Binding-site contacts:
Ligand atom OXT contacts residue SER196 of chain 1.A at 4.1 Å.
Ligand atom O contacts residue SER240 of chain 1.A at 4.0 Å.
Ligand atom C contacts residue SER240 of chain 1.A at 4.1 Å.
Ligand atom CA contacts residue SER196 of chain 1.A at 4.0 Å.
Ligand atom N contacts residue GLU200 of chain 1.A at 3.6 Å.
Ligand atom N contacts residue SER196 of chain 1.A at 4.5 Å.
Ligand atom CA contacts residue ALA199 of chain 1.A at 3.4 Å (hydrophobic).
Ligand atom C contacts residue ALA199 of chain 1.A at 4.4 Å (hydrophobic).
Ligand atom CA contacts residue SER240 of chain 1.A at 4.1 Å.
Ligand atom N contacts residue ARG203 of chain 1.A at 3.6 Å.
Ligand atom CA contacts residue GLU200 of chain 1.A at 3.8 Å.
Ligand atom N contacts residue ALA199 of chain 1.A at 4.0 Å.

This small molecule binds to this protein.
Small molecule (SMILES): NCC(=O)O

Sequence of chain 1.A:
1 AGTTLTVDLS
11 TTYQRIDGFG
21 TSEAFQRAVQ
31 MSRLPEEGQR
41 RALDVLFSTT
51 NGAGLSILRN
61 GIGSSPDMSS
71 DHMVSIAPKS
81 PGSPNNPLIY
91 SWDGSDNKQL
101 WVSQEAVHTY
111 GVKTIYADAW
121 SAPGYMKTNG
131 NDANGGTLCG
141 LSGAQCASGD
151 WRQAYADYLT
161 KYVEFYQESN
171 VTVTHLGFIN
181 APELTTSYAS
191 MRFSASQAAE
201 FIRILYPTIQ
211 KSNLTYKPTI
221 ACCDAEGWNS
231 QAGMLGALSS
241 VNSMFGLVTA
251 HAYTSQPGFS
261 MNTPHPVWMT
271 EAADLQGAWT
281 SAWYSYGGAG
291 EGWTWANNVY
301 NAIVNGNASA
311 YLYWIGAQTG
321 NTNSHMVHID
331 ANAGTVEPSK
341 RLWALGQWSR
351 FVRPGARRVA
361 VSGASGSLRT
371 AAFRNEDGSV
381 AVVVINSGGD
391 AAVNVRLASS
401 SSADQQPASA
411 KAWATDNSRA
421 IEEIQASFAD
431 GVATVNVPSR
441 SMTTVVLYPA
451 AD